Binding-site contacts:
Ligand atom O5 contacts residue PHE93 of chain 1.D at 3.7 Å.
Ligand atom C3 contacts residue GLU180 of chain 1.D at 4.1 Å.
Ligand atom C3 contacts residue ASP291 of chain 1.D at 3.5 Å.
Ligand atom O2 contacts residue MG1 of chain 1.L at 2.4 Å.
Ligand atom O3 contacts residue ASP291 of chain 1.D at 2.6 Å (salt-bridge).
Ligand atom O2 contacts residue HIS219 of chain 1.D at 3.2 Å.
Ligand atom C5 contacts residue TRP136 of chain 1.D at 3.9 Å (hydrophobic).
Ligand atom O1 contacts residue TRP136 of chain 1.D at 3.8 Å.
Ligand atom C1 contacts residue LYS182 of chain 1.D at 4.0 Å.
Ligand atom C2 contacts residue ASP291 of chain 1.D at 3.8 Å.
Ligand atom C4 contacts residue MG1 of chain 1.L at 3.3 Å.
Ligand atom C2 contacts residue HIS219 of chain 1.D at 4.0 Å.
Ligand atom C1 contacts residue PHE25 of chain 1.C at 3.6 Å (hydrophobic).
Ligand atom C2 contacts residue GLU180 of chain 1.D at 3.6 Å.
Ligand atom C4 contacts residue GLU180 of chain 1.D at 3.2 Å.
Ligand atom C2 contacts residue MG1 of chain 1.L at 3.4 Å.
Ligand atom C1 contacts residue TRP136 of chain 1.D at 3.7 Å (hydrophobic).
Ligand atom C5 contacts residue GLU180 of chain 1.D at 4.0 Å.
Ligand atom O5 contacts residue HIS53 of chain 1.D at 2.6 Å (h-bond).
Ligand atom O2 contacts residue GLU180 of chain 1.D at 2.9 Å (salt-bridge).
Ligand atom C4 contacts residue TRP136 of chain 1.D at 3.7 Å (hydrophobic).
Ligand atom C5 contacts residue HIS53 of chain 1.D at 3.3 Å.
Ligand atom C5 contacts residue THR89 of chain 1.D at 4.2 Å.
Ligand atom C3 contacts residue MG1 of chain 1.L at 3.5 Å.
Ligand atom O4 contacts residue MG1 of chain 1.L at 2.2 Å.
Ligand atom O1 contacts residue HIS219 of chain 1.D at 3.2 Å (h-bond).
Ligand atom O4 contacts residue ASP244 of chain 1.D at 3.0 Å (salt-bridge).
Ligand atom C3 contacts residue TRP136 of chain 1.D at 3.8 Å (hydrophobic).
Ligand atom O4 contacts residue ASP291 of chain 1.D at 2.9 Å (salt-bridge).
Ligand atom O1 contacts residue LYS182 of chain 1.D at 2.9 Å (salt-bridge).
Ligand atom O1 contacts residue PHE25 of chain 1.C at 3.6 Å.
Ligand atom C4 contacts residue ASP291 of chain 1.D at 3.8 Å.
Ligand atom O1 contacts residue ASP254 of chain 1.D at 3.9 Å.
Ligand atom C2 contacts residue TRP136 of chain 1.D at 3.6 Å (hydrophobic).
Ligand atom O3 contacts residue MG1 of chain 1.L at 3.4 Å.
Ligand atom O5 contacts residue TRP136 of chain 1.D at 3.6 Å.
Ligand atom O2 contacts residue ASP291 of chain 1.D at 3.0 Å (salt-bridge).
Ligand atom O4 contacts residue GLU180 of chain 1.D at 2.6 Å (salt-bridge).
Ligand atom O2 contacts residue GLU216 of chain 1.D at 3.0 Å (salt-bridge).
Ligand atom O3 contacts residue TRP15 of chain 1.D at 3.5 Å (h-bond).

A small-molecule ligand and the protein it binds are described below.
Small molecule (SMILES): O=C[C@H](O)[C@@H](O)[C@H](O)CO

Sequence of chain 1.C:
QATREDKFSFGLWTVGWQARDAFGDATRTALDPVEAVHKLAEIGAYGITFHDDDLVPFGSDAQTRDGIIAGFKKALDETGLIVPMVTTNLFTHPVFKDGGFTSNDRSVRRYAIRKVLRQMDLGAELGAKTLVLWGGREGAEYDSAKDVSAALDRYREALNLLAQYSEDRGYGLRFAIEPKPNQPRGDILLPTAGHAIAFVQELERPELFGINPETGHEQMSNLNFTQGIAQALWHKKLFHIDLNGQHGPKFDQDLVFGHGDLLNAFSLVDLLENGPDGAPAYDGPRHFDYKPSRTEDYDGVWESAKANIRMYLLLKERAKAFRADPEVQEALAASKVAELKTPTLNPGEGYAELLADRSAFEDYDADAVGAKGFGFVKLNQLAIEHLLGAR

Sequence of chain 1.D:
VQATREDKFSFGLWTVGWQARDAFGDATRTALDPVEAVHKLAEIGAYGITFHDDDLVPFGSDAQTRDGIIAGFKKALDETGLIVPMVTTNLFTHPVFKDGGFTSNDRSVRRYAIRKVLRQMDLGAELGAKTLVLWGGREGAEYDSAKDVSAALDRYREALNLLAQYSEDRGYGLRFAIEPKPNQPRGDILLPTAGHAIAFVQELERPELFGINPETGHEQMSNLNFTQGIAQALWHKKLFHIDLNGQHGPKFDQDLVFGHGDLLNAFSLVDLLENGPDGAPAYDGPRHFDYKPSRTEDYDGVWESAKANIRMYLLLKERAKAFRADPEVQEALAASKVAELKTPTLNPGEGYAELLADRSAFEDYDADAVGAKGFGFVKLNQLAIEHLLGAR